Binding-site contacts:
Ligand atom C2 contacts residue GLY45 of chain 1.C at 4.3 Å.
Ligand atom C3 contacts residue ASP149 of chain 1.C at 4.5 Å.
Ligand atom O6 contacts residue SER150 of chain 1.C at 2.6 Å.
Ligand atom O3 contacts residue ASP149 of chain 1.C at 4.4 Å.
Ligand atom O6 contacts residue SER148 of chain 1.C at 4.3 Å.
Ligand atom O5 contacts residue ASP149 of chain 1.C at 2.5 Å (salt-bridge).
Ligand atom C6 contacts residue SER150 of chain 1.C at 4.0 Å.
Ligand atom C5 contacts residue ASP149 of chain 1.C at 3.9 Å.
Ligand atom C1 contacts residue GLY45 of chain 1.C at 3.7 Å.
Ligand atom O5 contacts residue SER150 of chain 1.C at 3.9 Å.

Sequence of chain 1.C:
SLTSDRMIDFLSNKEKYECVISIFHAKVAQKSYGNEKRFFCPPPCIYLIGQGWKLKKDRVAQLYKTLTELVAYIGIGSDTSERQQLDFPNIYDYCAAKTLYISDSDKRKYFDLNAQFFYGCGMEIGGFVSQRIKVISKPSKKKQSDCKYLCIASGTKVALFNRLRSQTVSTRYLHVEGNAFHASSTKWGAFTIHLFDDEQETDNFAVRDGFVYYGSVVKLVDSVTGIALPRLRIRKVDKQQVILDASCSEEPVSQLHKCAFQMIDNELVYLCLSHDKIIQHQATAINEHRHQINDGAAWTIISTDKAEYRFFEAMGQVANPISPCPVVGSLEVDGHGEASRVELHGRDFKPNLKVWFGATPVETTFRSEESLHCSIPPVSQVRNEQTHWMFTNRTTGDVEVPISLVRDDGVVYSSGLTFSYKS

This protein binds this small molecule.
Small molecule (SMILES): OC[C@@H](O)[C@@H](O)[C@H](O)[C@@H](O)CO